Sequence of chain 1.A:
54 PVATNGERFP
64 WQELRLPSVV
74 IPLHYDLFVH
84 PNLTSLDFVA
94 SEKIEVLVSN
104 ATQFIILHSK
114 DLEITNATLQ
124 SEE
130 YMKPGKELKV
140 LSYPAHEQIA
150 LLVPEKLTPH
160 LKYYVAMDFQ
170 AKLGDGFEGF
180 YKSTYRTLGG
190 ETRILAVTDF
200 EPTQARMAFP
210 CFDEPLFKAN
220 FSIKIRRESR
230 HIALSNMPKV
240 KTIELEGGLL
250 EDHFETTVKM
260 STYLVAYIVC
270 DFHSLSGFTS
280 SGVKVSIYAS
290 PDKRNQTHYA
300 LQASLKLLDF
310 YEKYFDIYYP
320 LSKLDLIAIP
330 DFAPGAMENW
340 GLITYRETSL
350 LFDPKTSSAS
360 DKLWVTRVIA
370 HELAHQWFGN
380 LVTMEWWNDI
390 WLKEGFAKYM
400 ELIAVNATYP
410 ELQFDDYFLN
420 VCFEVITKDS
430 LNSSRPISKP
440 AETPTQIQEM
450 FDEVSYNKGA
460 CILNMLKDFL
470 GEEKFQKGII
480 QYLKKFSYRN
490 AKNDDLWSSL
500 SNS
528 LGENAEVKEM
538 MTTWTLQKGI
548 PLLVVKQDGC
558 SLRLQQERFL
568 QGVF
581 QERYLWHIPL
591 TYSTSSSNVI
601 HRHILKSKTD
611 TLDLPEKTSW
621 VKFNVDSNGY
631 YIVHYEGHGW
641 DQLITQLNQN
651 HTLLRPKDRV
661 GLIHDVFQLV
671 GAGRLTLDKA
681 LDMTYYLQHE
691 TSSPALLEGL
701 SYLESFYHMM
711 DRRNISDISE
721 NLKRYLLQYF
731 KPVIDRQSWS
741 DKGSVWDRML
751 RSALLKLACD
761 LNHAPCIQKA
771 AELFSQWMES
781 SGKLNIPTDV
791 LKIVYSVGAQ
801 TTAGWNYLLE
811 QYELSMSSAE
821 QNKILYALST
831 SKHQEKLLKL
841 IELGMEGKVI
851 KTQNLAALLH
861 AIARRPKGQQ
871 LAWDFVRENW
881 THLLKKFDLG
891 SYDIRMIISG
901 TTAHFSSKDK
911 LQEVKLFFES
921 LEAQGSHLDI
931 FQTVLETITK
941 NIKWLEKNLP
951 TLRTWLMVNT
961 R

Binding-site contacts:
Ligand atom O7 contacts residue ASP291 of chain 1.A at 4.0 Å.
Ligand atom C2 contacts residue ASN294 of chain 1.A at 2.3 Å.
Ligand atom C8 contacts residue ASP291 of chain 1.A at 3.5 Å.
Ligand atom C7 contacts residue ASP291 of chain 1.A at 4.3 Å.
Ligand atom O7 contacts residue ASN294 of chain 1.A at 3.1 Å (h-bond).
Ligand atom C8 contacts residue ARG293 of chain 1.A at 3.3 Å.
Ligand atom C1 contacts residue ASN294 of chain 1.A at 1.4 Å.
Ligand atom C3 contacts residue ASN294 of chain 1.A at 3.7 Å.
Ligand atom C8 contacts residue LYS292 of chain 1.A at 4.0 Å.
Ligand atom C8 contacts residue PRO290 of chain 1.A at 4.1 Å (hydrophobic).
Ligand atom C5 contacts residue ASN294 of chain 1.A at 3.7 Å.
Ligand atom O5 contacts residue ASN294 of chain 1.A at 2.6 Å (h-bond).
Ligand atom C8 contacts residue ASN294 of chain 1.A at 3.1 Å.
Ligand atom N2 contacts residue ASN294 of chain 1.A at 2.6 Å.
Ligand atom C4 contacts residue ASN294 of chain 1.A at 4.2 Å.
Ligand atom C7 contacts residue ASN294 of chain 1.A at 3.0 Å.

The small molecule below binds the protein below.
Small molecule (SMILES): CC(=O)N[C@@H]1[C@@H](O)[C@H](O)[C@@H](CO)O[C@H]1O